Binding-site contacts:
Ligand atom C5 contacts residue THR106 of chain 1.B at 4.5 Å.
Ligand atom C7 contacts residue GLU462 of chain 1.C at 3.6 Å.
Ligand atom O5 contacts residue THR106 of chain 1.B at 3.7 Å.
Ligand atom C8 contacts residue GLU462 of chain 1.C at 3.8 Å.
Ligand atom O7 contacts residue GLU462 of chain 1.C at 2.9 Å (salt-bridge).
Ligand atom C4 contacts residue ASN231 of chain 1.B at 4.1 Å.
Ligand atom C5 contacts residue THR233 of chain 1.B at 4.1 Å.
Ligand atom C1 contacts residue THR233 of chain 1.B at 3.8 Å.
Ligand atom C2 contacts residue ASN231 of chain 1.B at 2.5 Å.
Ligand atom C3 contacts residue SER456 of chain 1.C at 4.1 Å.
Ligand atom C6 contacts residue THR106 of chain 1.B at 4.0 Å.
Ligand atom N2 contacts residue LYS459 of chain 1.C at 4.4 Å.
Ligand atom O5 contacts residue ASN231 of chain 1.B at 2.3 Å (h-bond).
Ligand atom O3 contacts residue SER456 of chain 1.C at 2.8 Å (h-bond).
Ligand atom C5 contacts residue ASN231 of chain 1.B at 3.6 Å.
Ligand atom C8 contacts residue LYS459 of chain 1.C at 3.4 Å.
Ligand atom C6 contacts residue THR233 of chain 1.B at 4.5 Å.
Ligand atom C4 contacts residue SER456 of chain 1.C at 4.5 Å.
Ligand atom O4 contacts residue SER456 of chain 1.C at 4.5 Å.
Ligand atom C7 contacts residue ASN231 of chain 1.B at 3.3 Å.
Ligand atom C8 contacts residue ASN231 of chain 1.B at 3.6 Å.
Ligand atom O7 contacts residue LYS459 of chain 1.C at 3.4 Å.
Ligand atom O5 contacts residue THR233 of chain 1.B at 3.7 Å.
Ligand atom O3 contacts residue ASN457 of chain 1.C at 4.4 Å.
Ligand atom O7 contacts residue ASN231 of chain 1.B at 3.5 Å (h-bond).
Ligand atom C7 contacts residue LYS459 of chain 1.C at 3.5 Å.
Ligand atom C3 contacts residue ASN231 of chain 1.B at 3.8 Å.
Ligand atom C1 contacts residue ASN231 of chain 1.B at 1.4 Å.
Ligand atom N2 contacts residue ASN231 of chain 1.B at 3.1 Å (h-bond).

Sequence of chain 1.C:
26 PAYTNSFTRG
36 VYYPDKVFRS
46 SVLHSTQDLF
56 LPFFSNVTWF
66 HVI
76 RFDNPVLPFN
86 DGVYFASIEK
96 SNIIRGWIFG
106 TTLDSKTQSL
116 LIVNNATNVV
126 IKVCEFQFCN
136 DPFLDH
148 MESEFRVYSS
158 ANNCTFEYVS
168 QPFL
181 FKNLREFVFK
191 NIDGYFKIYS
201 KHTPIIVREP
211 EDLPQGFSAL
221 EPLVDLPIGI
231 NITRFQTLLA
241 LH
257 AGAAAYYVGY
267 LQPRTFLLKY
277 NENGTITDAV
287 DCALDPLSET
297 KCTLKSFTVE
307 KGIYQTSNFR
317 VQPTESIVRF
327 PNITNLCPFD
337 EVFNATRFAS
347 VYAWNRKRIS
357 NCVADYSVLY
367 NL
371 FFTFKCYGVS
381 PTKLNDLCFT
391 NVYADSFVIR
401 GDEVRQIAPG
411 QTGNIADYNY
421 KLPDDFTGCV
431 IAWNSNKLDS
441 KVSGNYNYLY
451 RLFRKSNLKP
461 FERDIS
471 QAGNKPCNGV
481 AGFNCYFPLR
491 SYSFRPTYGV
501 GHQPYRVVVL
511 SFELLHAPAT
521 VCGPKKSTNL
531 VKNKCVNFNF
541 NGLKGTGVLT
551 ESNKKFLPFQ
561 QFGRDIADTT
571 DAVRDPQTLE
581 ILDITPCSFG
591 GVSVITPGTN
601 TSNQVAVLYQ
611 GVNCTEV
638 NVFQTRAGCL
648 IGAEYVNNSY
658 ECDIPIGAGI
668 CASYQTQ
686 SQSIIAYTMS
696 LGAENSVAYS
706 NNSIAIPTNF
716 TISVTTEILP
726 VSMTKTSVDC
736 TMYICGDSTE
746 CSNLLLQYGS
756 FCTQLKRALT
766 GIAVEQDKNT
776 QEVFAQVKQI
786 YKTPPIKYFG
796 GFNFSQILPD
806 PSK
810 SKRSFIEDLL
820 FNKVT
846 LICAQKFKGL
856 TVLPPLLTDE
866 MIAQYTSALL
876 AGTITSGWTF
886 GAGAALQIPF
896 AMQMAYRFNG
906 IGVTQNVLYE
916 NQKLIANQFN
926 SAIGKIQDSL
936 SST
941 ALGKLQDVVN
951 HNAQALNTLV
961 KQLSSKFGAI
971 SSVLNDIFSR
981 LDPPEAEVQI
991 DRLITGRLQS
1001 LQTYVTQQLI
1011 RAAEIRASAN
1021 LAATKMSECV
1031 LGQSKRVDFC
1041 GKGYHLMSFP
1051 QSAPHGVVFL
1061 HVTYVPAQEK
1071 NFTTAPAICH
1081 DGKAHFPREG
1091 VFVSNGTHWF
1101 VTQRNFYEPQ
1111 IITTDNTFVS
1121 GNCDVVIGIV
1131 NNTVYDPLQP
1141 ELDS

This protein binds this small molecule.
Small molecule (SMILES): CC(=O)N[C@@H]1[C@@H](O)[C@H](O)[C@@H](CO)O[C@H]1O

Sequence of chain 1.B:
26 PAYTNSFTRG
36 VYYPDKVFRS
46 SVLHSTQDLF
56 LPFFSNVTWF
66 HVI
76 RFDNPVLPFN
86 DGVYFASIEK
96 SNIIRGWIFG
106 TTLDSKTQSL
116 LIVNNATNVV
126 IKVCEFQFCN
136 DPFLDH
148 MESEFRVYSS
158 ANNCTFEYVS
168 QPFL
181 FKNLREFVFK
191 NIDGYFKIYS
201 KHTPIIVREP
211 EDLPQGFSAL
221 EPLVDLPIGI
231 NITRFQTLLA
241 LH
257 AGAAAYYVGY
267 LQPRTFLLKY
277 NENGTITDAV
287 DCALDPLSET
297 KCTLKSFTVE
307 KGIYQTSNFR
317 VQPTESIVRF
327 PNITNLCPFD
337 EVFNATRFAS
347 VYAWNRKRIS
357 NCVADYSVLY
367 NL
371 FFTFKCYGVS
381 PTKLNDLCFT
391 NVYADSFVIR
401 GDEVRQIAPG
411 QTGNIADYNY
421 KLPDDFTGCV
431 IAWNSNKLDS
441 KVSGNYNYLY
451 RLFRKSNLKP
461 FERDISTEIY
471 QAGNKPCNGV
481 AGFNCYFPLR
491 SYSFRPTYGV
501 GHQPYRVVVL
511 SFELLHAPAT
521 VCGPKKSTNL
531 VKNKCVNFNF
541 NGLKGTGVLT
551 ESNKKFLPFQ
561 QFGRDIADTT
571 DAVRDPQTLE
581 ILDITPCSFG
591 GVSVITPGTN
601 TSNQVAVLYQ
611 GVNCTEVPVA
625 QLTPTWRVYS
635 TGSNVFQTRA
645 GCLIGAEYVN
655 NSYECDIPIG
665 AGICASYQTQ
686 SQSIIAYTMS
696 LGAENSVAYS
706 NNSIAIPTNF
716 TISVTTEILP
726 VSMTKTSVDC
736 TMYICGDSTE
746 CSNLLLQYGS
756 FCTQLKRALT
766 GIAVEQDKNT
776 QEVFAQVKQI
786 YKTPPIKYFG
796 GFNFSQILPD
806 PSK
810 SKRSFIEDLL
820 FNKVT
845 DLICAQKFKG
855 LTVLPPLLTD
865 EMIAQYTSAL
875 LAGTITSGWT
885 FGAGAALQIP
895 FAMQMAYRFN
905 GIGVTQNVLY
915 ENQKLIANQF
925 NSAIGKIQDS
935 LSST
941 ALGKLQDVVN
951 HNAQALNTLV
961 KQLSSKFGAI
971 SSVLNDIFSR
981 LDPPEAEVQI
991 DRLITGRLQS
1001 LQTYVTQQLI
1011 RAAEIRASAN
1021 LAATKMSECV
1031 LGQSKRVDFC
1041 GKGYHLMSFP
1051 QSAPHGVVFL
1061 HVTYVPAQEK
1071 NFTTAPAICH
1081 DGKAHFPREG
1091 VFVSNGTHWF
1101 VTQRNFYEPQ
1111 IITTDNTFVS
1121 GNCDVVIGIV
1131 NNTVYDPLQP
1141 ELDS